Sequence of chain 1.A:
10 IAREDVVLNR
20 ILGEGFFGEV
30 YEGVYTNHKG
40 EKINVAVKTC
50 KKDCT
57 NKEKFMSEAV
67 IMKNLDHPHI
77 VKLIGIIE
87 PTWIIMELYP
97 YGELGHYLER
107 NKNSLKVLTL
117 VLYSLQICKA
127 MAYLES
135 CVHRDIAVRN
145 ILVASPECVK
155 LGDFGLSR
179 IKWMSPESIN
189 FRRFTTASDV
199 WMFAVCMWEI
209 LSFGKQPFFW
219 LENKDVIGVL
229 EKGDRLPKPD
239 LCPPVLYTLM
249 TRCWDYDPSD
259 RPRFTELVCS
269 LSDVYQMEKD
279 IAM

A small-molecule ligand and the protein it binds are described below.
Small molecule (SMILES): CS(=O)(=O)N1CCCCC(=O)N2CCc3cc(ccc32)Nc2ncc(C(F)(F)F)c(n2)NCc2cccnc21

Binding-site contacts:
Ligand atom F38 contacts residue MET92 of chain 1.A at 3.4 Å.
Ligand atom O35 contacts residue GLU23 of chain 1.A at 3.4 Å (salt-bridge).
Ligand atom N01 contacts residue GLU93 of chain 1.A at 3.8 Å.
Ligand atom C02 contacts residue LEU94 of chain 1.A at 3.7 Å (hydrophobic).
Ligand atom C13 contacts residue GLY98 of chain 1.A at 3.8 Å.
Ligand atom O35 contacts residue VAL29 of chain 1.A at 3.8 Å.
Ligand atom C33 contacts residue GLU99 of chain 1.A at 3.8 Å.
Ligand atom C24 contacts residue ARG143 of chain 1.A at 3.7 Å.
Ligand atom C14 contacts residue GLY98 of chain 1.A at 3.7 Å.
Ligand atom C10 contacts residue LEU146 of chain 1.A at 3.8 Å (hydrophobic).
Ligand atom N01 contacts residue LEU94 of chain 1.A at 3.7 Å.
Ligand atom C13 contacts residue LEU21 of chain 1.A at 3.8 Å (hydrophobic).
Ligand atom C02 contacts residue TYR95 of chain 1.A at 3.7 Å (hydrophobic).
Ligand atom F37 contacts residue MET92 of chain 1.A at 3.3 Å.
Ligand atom F39 contacts residue ASP157 of chain 1.A at 3.1 Å.
Ligand atom N03 contacts residue LEU146 of chain 1.A at 3.8 Å.
Ligand atom C06 contacts residue TYR95 of chain 1.A at 3.5 Å (hydrophobic).
Ligand atom N08 contacts residue TYR95 of chain 1.A at 2.6 Å (h-bond).
Ligand atom F38 contacts residue ALA45 of chain 1.A at 3.8 Å.
Ligand atom N03 contacts residue LEU21 of chain 1.A at 3.8 Å.
Ligand atom F37 contacts residue VAL77 of chain 1.A at 3.5 Å.
Ligand atom C10 contacts residue GLY98 of chain 1.A at 3.8 Å.
Ligand atom C23 contacts residue GLU99 of chain 1.A at 3.4 Å.
Ligand atom C27 contacts residue LEU21 of chain 1.A at 3.6 Å (hydrophobic).
Ligand atom F37 contacts residue GLU93 of chain 1.A at 3.4 Å.
Ligand atom N22 contacts residue GLU99 of chain 1.A at 3.3 Å (salt-bridge).
Ligand atom O35 contacts residue GLY22 of chain 1.A at 3.0 Å.
Ligand atom C09 contacts residue GLY98 of chain 1.A at 3.7 Å.
Ligand atom N08 contacts residue LEU146 of chain 1.A at 3.8 Å.
Ligand atom C02 contacts residue LEU146 of chain 1.A at 3.6 Å (hydrophobic).
Ligand atom C36 contacts residue GLU23 of chain 1.A at 3.5 Å.
Ligand atom N01 contacts residue TYR95 of chain 1.A at 2.9 Å (h-bond).
Ligand atom N08 contacts residue LEU94 of chain 1.A at 3.5 Å.
Ligand atom C14 contacts residue TYR95 of chain 1.A at 3.2 Å (hydrophobic).
Ligand atom C09 contacts residue TYR95 of chain 1.A at 3.2 Å (hydrophobic).
Ligand atom C19 contacts residue LEU21 of chain 1.A at 3.8 Å (hydrophobic).
Ligand atom C32 contacts residue LEU21 of chain 1.A at 3.5 Å (hydrophobic).
Ligand atom C06 contacts residue GLU93 of chain 1.A at 3.2 Å.
Ligand atom C23 contacts residue ARG143 of chain 1.A at 3.4 Å.
Ligand atom C29 contacts residue GLU99 of chain 1.A at 3.5 Å.